Binding-site contacts:
Ligand atom C2' contacts residue DA1 of chain 1.DF at 3.1 Å.
Ligand atom O3' contacts residue DA1 of chain 1.DF at 1.6 Å.
Ligand atom O3' contacts residue PRO205 of chain 1.XA at 4.2 Å.
Ligand atom C3' contacts residue DA1 of chain 1.DF at 2.6 Å.
Ligand atom C5' contacts residue PRO205 of chain 1.XA at 4.5 Å (hydrophobic).
Ligand atom C5' contacts residue DA1 of chain 1.DF at 4.4 Å.
Ligand atom O5' contacts residue DA1 of chain 1.DF at 4.3 Å.
Ligand atom C4' contacts residue DA1 of chain 1.DF at 3.9 Å.

A small-molecule ligand and the protein it binds are described below.
Small molecule (SMILES): Nc1ccn([C@H]2C[C@H](O)[C@@H](COP(=O)(O)O)O2)c(=O)n1

Sequence of chain 1.XA:
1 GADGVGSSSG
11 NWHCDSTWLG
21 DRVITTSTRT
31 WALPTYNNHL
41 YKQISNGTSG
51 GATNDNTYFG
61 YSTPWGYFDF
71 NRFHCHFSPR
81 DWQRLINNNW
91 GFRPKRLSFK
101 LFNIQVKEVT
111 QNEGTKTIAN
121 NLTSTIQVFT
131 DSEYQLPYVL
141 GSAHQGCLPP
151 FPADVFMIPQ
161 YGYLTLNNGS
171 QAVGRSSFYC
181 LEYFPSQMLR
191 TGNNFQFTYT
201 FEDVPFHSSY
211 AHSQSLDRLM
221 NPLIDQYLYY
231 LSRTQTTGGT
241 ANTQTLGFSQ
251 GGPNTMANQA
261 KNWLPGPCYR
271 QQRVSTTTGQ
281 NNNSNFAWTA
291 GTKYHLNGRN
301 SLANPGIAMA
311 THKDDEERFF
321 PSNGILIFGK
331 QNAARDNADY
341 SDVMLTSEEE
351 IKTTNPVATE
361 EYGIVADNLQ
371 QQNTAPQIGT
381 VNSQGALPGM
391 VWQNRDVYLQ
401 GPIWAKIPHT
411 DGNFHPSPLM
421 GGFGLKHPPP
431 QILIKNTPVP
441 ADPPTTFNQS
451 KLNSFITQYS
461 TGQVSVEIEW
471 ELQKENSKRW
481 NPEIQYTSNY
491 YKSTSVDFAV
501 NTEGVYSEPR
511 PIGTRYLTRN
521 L